Sequence of chain 1.I:
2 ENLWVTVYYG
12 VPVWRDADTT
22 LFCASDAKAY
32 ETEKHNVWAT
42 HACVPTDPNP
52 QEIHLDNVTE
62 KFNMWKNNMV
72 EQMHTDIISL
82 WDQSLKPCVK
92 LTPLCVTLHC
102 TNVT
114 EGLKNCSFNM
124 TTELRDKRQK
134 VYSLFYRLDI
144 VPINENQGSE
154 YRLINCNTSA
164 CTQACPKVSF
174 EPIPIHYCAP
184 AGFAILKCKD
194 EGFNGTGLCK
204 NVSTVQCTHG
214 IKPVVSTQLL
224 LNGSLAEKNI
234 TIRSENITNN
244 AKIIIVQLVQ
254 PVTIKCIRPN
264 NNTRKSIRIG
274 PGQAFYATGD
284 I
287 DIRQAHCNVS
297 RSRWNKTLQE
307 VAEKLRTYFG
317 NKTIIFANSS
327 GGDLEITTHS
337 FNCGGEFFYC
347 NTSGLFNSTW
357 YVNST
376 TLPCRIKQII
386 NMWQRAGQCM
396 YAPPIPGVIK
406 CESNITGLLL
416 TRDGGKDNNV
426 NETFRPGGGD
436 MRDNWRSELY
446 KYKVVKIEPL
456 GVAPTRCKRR

This small molecule binds to this protein.
Small molecule (SMILES): CC(=O)N[C@@H]1[C@@H](O)[C@H](O)[C@@H](CO)O[C@H]1O

Binding-site contacts:
Ligand atom O7 contacts residue ASN103 of chain 1.I at 3.0 Å (h-bond).
Ligand atom C5 contacts residue ASN103 of chain 1.I at 3.7 Å.
Ligand atom C6 contacts residue ASN103 of chain 1.I at 3.7 Å.
Ligand atom N2 contacts residue ASN103 of chain 1.I at 3.0 Å (h-bond).
Ligand atom O6 contacts residue ASN103 of chain 1.I at 2.8 Å (h-bond).
Ligand atom C1 contacts residue ASN103 of chain 1.I at 1.4 Å.
Ligand atom C7 contacts residue ASN103 of chain 1.I at 3.3 Å.
Ligand atom C2 contacts residue ASN103 of chain 1.I at 2.5 Å.
Ligand atom C4 contacts residue ASN103 of chain 1.I at 4.2 Å.
Ligand atom C3 contacts residue ASN103 of chain 1.I at 3.9 Å.
Ligand atom O5 contacts residue ASN103 of chain 1.I at 2.3 Å (h-bond).